Sequence of chain 1.A:
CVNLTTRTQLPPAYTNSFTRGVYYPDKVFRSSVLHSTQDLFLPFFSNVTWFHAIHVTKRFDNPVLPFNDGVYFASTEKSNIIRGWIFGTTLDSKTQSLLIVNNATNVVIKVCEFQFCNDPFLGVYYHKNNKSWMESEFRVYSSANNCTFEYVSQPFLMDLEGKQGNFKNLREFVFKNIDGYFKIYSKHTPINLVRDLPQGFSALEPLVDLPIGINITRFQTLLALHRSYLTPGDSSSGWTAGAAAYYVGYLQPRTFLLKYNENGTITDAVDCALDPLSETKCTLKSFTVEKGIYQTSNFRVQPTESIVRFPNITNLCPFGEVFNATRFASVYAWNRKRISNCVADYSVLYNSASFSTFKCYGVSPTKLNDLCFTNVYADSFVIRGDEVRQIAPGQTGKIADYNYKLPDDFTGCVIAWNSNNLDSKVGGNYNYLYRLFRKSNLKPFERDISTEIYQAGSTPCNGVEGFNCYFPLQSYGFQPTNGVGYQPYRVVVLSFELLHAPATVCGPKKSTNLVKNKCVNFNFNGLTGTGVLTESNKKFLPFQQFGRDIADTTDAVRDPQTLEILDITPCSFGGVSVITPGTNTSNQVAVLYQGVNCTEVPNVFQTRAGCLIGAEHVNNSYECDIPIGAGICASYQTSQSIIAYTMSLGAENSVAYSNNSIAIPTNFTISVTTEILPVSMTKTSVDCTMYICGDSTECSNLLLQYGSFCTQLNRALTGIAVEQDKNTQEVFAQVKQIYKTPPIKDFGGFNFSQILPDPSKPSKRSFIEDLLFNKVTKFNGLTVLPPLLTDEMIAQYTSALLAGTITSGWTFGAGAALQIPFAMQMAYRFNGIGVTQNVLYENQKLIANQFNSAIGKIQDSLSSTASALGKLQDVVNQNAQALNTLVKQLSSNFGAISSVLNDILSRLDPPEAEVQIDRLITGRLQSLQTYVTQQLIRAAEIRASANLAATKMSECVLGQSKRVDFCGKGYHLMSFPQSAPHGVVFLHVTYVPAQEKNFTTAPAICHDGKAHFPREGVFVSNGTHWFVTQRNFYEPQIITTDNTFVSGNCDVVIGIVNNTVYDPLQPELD

Binding-site contacts:
Ligand atom O5 contacts residue ASN150 of chain 1.A at 2.8 Å (h-bond).
Ligand atom C2 contacts residue ASN151 of chain 1.A at 4.3 Å.
Ligand atom O7 contacts residue ASN151 of chain 1.A at 3.9 Å.
Ligand atom C1 contacts residue ASN150 of chain 1.A at 3.2 Å.
Ligand atom C6 contacts residue ASN150 of chain 1.A at 3.7 Å.
Ligand atom C7 contacts residue ASN151 of chain 1.A at 4.3 Å.
Ligand atom O6 contacts residue ASN150 of chain 1.A at 4.1 Å.
Ligand atom C1 contacts residue ASN151 of chain 1.A at 3.1 Å.
Ligand atom N2 contacts residue ASN151 of chain 1.A at 4.3 Å.
Ligand atom C5 contacts residue ASN150 of chain 1.A at 3.4 Å.
Ligand atom O5 contacts residue ASN151 of chain 1.A at 3.9 Å.

The small molecule below binds the protein below.
Small molecule (SMILES): CC(=O)N[C@H]1[C@H](O[C@H]2[C@H](O)[C@@H](NC(C)=O)CO[C@@H]2CO)O[C@H](CO)[C@@H](O)[C@@H]1O